A small-molecule ligand and the protein it binds are described below.
Small molecule (SMILES): CC(=O)N[C@H]1[C@H](O[C@H]2[C@H](O)[C@@H](NC(C)=O)CO[C@@H]2CO)O[C@H](CO)[C@@H](O)[C@@H]1O

Binding-site contacts:
Ligand atom C8 contacts residue ARG356 of chain 1.C at 3.9 Å.
Ligand atom C7 contacts residue PRO83 of chain 1.C at 3.6 Å (hydrophobic).
Ligand atom O6 contacts residue TYR82 of chain 1.C at 4.1 Å.
Ligand atom C8 contacts residue ASN284 of chain 1.C at 4.4 Å.
Ligand atom C2 contacts residue PRO83 of chain 1.C at 3.6 Å (hydrophobic).
Ligand atom C1 contacts residue ASN284 of chain 1.C at 1.5 Å.
Ligand atom C2 contacts residue ASN284 of chain 1.C at 2.5 Å.
Ligand atom N2 contacts residue ARG84 of chain 1.C at 3.9 Å.
Ligand atom C5 contacts residue TYR82 of chain 1.C at 4.3 Å (hydrophobic).
Ligand atom C1 contacts residue PRO83 of chain 1.C at 3.7 Å (hydrophobic).
Ligand atom C7 contacts residue ASN284 of chain 1.C at 3.4 Å.
Ligand atom C3 contacts residue PRO83 of chain 1.C at 3.8 Å (hydrophobic).
Ligand atom N2 contacts residue PRO83 of chain 1.C at 2.8 Å (h-bond).
Ligand atom C7 contacts residue LEU85 of chain 1.C at 4.4 Å (hydrophobic).
Ligand atom C4 contacts residue ASN284 of chain 1.C at 4.3 Å.
Ligand atom N2 contacts residue ASN284 of chain 1.C at 3.0 Å (h-bond).
Ligand atom C3 contacts residue ASN284 of chain 1.C at 3.9 Å.
Ligand atom C5 contacts residue ASN284 of chain 1.C at 3.8 Å.
Ligand atom O5 contacts residue ASN284 of chain 1.C at 2.4 Å (h-bond).
Ligand atom C8 contacts residue PRO83 of chain 1.C at 3.6 Å (hydrophobic).
Ligand atom O3 contacts residue PRO83 of chain 1.C at 4.5 Å.
Ligand atom C1 contacts residue TYR82 of chain 1.C at 4.5 Å (hydrophobic).
Ligand atom C7 contacts residue ARG84 of chain 1.C at 4.4 Å.
Ligand atom O7 contacts residue ASN284 of chain 1.C at 3.5 Å (h-bond).
Ligand atom C8 contacts residue TYR82 of chain 1.C at 3.7 Å (hydrophobic).
Ligand atom C8 contacts residue ARG84 of chain 1.C at 3.7 Å.
Ligand atom O7 contacts residue TYR82 of chain 1.C at 4.5 Å.
Ligand atom O3 contacts residue ARG84 of chain 1.C at 4.5 Å.
Ligand atom C8 contacts residue LEU85 of chain 1.C at 3.9 Å (hydrophobic).

Sequence of chain 1.C:
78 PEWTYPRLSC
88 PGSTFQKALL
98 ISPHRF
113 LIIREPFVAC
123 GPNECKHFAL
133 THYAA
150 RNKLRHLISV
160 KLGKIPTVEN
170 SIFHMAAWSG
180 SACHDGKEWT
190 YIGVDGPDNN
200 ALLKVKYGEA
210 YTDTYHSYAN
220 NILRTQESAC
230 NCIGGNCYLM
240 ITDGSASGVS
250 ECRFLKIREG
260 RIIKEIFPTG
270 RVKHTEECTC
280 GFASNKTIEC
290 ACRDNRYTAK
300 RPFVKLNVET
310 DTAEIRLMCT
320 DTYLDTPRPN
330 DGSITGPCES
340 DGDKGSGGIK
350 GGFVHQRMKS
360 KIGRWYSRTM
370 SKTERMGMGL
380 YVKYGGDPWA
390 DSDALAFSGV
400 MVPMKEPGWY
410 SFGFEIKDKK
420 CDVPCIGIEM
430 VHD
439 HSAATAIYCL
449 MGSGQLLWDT